Sequence of chain 1.A:
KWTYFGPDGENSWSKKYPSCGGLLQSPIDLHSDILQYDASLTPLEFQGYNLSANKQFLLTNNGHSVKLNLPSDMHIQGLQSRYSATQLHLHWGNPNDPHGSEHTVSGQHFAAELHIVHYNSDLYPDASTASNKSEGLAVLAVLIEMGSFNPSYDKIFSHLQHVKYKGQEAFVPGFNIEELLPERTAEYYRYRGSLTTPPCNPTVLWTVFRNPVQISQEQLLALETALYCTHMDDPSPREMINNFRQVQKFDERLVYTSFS

Binding-site contacts:
Ligand atom C8 contacts residue VAL119 of chain 1.A at 3.9 Å (hydrophobic).
Ligand atom C16 contacts residue ALA129 of chain 1.A at 3.9 Å (hydrophobic).
Ligand atom C23 contacts residue THR199 of chain 1.A at 3.9 Å.
Ligand atom CL1 contacts residue VAL141 of chain 1.A at 3.4 Å.
Ligand atom N1 contacts residue HIS91 of chain 1.A at 3.3 Å (h-bond).
Ligand atom C16 contacts residue SER133 of chain 1.A at 3.6 Å.
Ligand atom O5 contacts residue VAL141 of chain 1.A at 3.9 Å.
Ligand atom C22 contacts residue SER130 of chain 1.A at 3.5 Å.
Ligand atom N1 contacts residue HIS117 of chain 1.A at 3.4 Å (h-bond).
Ligand atom N1 contacts residue THR198 of chain 1.A at 2.8 Å (h-bond).
Ligand atom S4 contacts residue ZN1 of chain 1.E at 3.1 Å.
Ligand atom O6 contacts residue LEU197 of chain 1.A at 3.3 Å.
Ligand atom C9 contacts residue VAL119 of chain 1.A at 3.7 Å (hydrophobic).
Ligand atom C18 contacts residue SER133 of chain 1.A at 3.4 Å.
Ligand atom O5 contacts residue TRP208 of chain 1.A at 3.6 Å.
Ligand atom O5 contacts residue HIS117 of chain 1.A at 3.3 Å (h-bond).
Ligand atom C11 contacts residue THR199 of chain 1.A at 3.9 Å.
Ligand atom C28 contacts residue THR199 of chain 1.A at 3.8 Å.
Ligand atom N1 contacts residue HIS93 of chain 1.A at 3.4 Å (h-bond).
Ligand atom N25 contacts residue THR199 of chain 1.A at 2.9 Å (h-bond).
Ligand atom C17 contacts residue SER133 of chain 1.A at 3.7 Å.
Ligand atom C7 contacts residue HIS91 of chain 1.A at 3.7 Å.
Ligand atom C10 contacts residue LEU197 of chain 1.A at 3.7 Å (hydrophobic).
Ligand atom C12 contacts residue HIS91 of chain 1.A at 3.4 Å.
Ligand atom C28 contacts residue PRO200 of chain 1.A at 3.9 Å (hydrophobic).
Ligand atom CL1 contacts residue LEU197 of chain 1.A at 3.8 Å.
Ligand atom O6 contacts residue THR198 of chain 1.A at 3.0 Å (h-bond).
Ligand atom C12 contacts residue THR199 of chain 1.A at 3.7 Å.
Ligand atom S4 contacts residue THR198 of chain 1.A at 3.9 Å.
Ligand atom C9 contacts residue LEU197 of chain 1.A at 3.4 Å (hydrophobic).
Ligand atom O5 contacts residue ZN1 of chain 1.E at 2.9 Å.
Ligand atom C21 contacts residue SER130 of chain 1.A at 3.7 Å.
Ligand atom C27 contacts residue THR199 of chain 1.A at 3.6 Å.
Ligand atom N1 contacts residue ZN1 of chain 1.E at 2.0 Å.
Ligand atom C8 contacts residue LEU197 of chain 1.A at 3.6 Å (hydrophobic).
Ligand atom O6 contacts residue SER196 of chain 1.A at 3.9 Å.
Ligand atom O5 contacts residue HIS91 of chain 1.A at 3.5 Å.
Ligand atom S14 contacts residue GLN89 of chain 1.A at 3.8 Å.
Ligand atom O6 contacts residue TRP208 of chain 1.A at 3.4 Å.
Ligand atom O24 contacts residue GLN89 of chain 1.A at 3.0 Å (h-bond).

The protein below binds the small molecule below.
Small molecule (SMILES): CCCCNC(=O)c1cc(S(N)(=O)=O)c(Cl)cc1SCCc1ccccc1